A protein and the small-molecule ligand that binds it are described below.
Small molecule (SMILES): OC[C@H]1O[C@H](O)[C@@H](O)[C@@H](O)[C@@H]1O

Binding-site contacts:
Ligand atom C1 contacts residue NAG1 of chain 1.H at 3.2 Å.
Ligand atom O2 contacts residue NAG1 of chain 1.H at 3.7 Å.
Ligand atom C2 contacts residue NAG1 of chain 1.H at 4.0 Å.
Ligand atom O5 contacts residue NAG1 of chain 1.H at 3.3 Å (h-bond).